A small-molecule ligand and the protein it binds are described below.
Small molecule (SMILES): CC(=O)Nc1ccc(CN2CCC3(CC2)C(NC2CCCCC2)=NC(=O)N3c2cccc(F)c2)cc1

Sequence of chain 1.A:
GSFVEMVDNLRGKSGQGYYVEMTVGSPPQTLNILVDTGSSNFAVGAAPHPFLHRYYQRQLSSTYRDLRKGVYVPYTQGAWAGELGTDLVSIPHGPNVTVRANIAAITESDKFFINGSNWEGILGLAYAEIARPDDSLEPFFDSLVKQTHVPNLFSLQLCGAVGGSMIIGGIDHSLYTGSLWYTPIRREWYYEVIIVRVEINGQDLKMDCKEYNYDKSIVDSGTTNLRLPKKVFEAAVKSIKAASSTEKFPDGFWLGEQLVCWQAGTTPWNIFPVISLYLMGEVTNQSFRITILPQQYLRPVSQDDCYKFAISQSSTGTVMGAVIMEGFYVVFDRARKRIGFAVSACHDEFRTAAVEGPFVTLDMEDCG

Binding-site contacts:
Ligand atom C9 contacts residue ILE130 of chain 1.A at 3.4 Å (hydrophobic).
Ligand atom C27 contacts residue VAL352 of chain 1.A at 3.7 Å (hydrophobic).
Ligand atom O2 contacts residue GLN93 of chain 1.A at 3.0 Å (h-bond).
Ligand atom F1 contacts residue PHE128 of chain 1.A at 3.6 Å.
Ligand atom C7 contacts residue GLY250 of chain 1.A at 3.3 Å.
Ligand atom C23 contacts residue TYR218 of chain 1.A at 3.1 Å (hydrophobic).
Ligand atom C4 contacts residue GLY250 of chain 1.A at 3.4 Å.
Ligand atom C8 contacts residue ILE130 of chain 1.A at 3.2 Å (hydrophobic).
Ligand atom F1 contacts residue GLY94 of chain 1.A at 3.0 Å.
Ligand atom C8 contacts residue PHE128 of chain 1.A at 3.5 Å (hydrophobic).
Ligand atom C20 contacts residue GLY250 of chain 1.A at 3.1 Å.
Ligand atom C14 contacts residue GLN93 of chain 1.A at 3.6 Å.
Ligand atom C15 contacts residue GLY94 of chain 1.A at 3.7 Å.
Ligand atom C16 contacts residue THR251 of chain 1.A at 3.4 Å.
Ligand atom C18 contacts residue TYR91 of chain 1.A at 3.6 Å (hydrophobic).
Ligand atom C7 contacts residue LEU50 of chain 1.A at 3.8 Å (hydrophobic).
Ligand atom O2 contacts residue THR92 of chain 1.A at 3.4 Å (h-bond).
Ligand atom C12 contacts residue GLN93 of chain 1.A at 3.6 Å.
Ligand atom C9 contacts residue PHE129 of chain 1.A at 3.8 Å (hydrophobic).
Ligand atom O2 contacts residue TYR91 of chain 1.A at 3.2 Å.
Ligand atom C1 contacts residue PHE128 of chain 1.A at 3.3 Å (hydrophobic).
Ligand atom C28 contacts residue THR349 of chain 1.A at 3.5 Å.
Ligand atom C15 contacts residue GLN93 of chain 1.A at 3.8 Å.
Ligand atom C28 contacts residue LYS244 of chain 1.A at 3.7 Å.
Ligand atom C9 contacts residue LYS127 of chain 1.A at 3.3 Å.
Ligand atom C27 contacts residue THR349 of chain 1.A at 3.6 Å.
Ligand atom C9 contacts residue PHE128 of chain 1.A at 3.5 Å (hydrophobic).
Ligand atom C13 contacts residue GLN93 of chain 1.A at 3.4 Å.
Ligand atom C19 contacts residue TYR91 of chain 1.A at 3.8 Å (hydrophobic).
Ligand atom C5 contacts residue GLY250 of chain 1.A at 3.8 Å.
Ligand atom O1 contacts residue ILE130 of chain 1.A at 3.6 Å.
Ligand atom F1 contacts residue LYS127 of chain 1.A at 3.5 Å.
Ligand atom C11 contacts residue GLN93 of chain 1.A at 3.8 Å.
Ligand atom N1 contacts residue ILE130 of chain 1.A at 3.5 Å.
Ligand atom C10 contacts residue TYR91 of chain 1.A at 3.5 Å (hydrophobic).
Ligand atom N1 contacts residue PHE128 of chain 1.A at 2.6 Å (h-bond).
Ligand atom C6 contacts residue PHE128 of chain 1.A at 3.6 Å (hydrophobic).
Ligand atom C2 contacts residue PHE128 of chain 1.A at 3.4 Å (hydrophobic).
Ligand atom C22 contacts residue TYR91 of chain 1.A at 3.4 Å (hydrophobic).
Ligand atom N2 contacts residue GLY250 of chain 1.A at 3.6 Å.